Binding-site contacts:
Ligand atom C7 contacts residue ASN238 of chain 1.A at 3.2 Å.
Ligand atom C5 contacts residue ASN238 of chain 1.A at 3.5 Å.
Ligand atom C8 contacts residue CYS243 of chain 1.A at 3.8 Å (hydrophobic).
Ligand atom C8 contacts residue CYS234 of chain 1.A at 3.8 Å (hydrophobic).
Ligand atom O7 contacts residue ASN238 of chain 1.A at 2.9 Å (h-bond).
Ligand atom C3 contacts residue ASN238 of chain 1.A at 4.0 Å.
Ligand atom C4 contacts residue ASN238 of chain 1.A at 4.3 Å.
Ligand atom O6 contacts residue SER240 of chain 1.A at 4.2 Å.
Ligand atom O5 contacts residue ASN238 of chain 1.A at 2.2 Å (h-bond).
Ligand atom C1 contacts residue ASN238 of chain 1.A at 1.5 Å.
Ligand atom N2 contacts residue ASN238 of chain 1.A at 3.4 Å (h-bond).
Ligand atom C1 contacts residue GLY241 of chain 1.A at 4.2 Å.
Ligand atom O7 contacts residue CYS234 of chain 1.A at 4.0 Å.
Ligand atom C7 contacts residue CYS234 of chain 1.A at 4.3 Å (hydrophobic).
Ligand atom C5 contacts residue GLY241 of chain 1.A at 4.3 Å.
Ligand atom C8 contacts residue CYS231 of chain 1.A at 3.8 Å (hydrophobic).
Ligand atom C6 contacts residue ASN238 of chain 1.A at 4.5 Å.
Ligand atom C8 contacts residue ASN238 of chain 1.A at 4.3 Å.
Ligand atom C2 contacts residue ASN238 of chain 1.A at 2.8 Å.
Ligand atom O6 contacts residue ASN238 of chain 1.A at 4.1 Å.
Ligand atom C8 contacts residue GLY241 of chain 1.A at 4.3 Å.
Ligand atom O5 contacts residue GLY241 of chain 1.A at 4.3 Å.

Sequence of chain 1.A:
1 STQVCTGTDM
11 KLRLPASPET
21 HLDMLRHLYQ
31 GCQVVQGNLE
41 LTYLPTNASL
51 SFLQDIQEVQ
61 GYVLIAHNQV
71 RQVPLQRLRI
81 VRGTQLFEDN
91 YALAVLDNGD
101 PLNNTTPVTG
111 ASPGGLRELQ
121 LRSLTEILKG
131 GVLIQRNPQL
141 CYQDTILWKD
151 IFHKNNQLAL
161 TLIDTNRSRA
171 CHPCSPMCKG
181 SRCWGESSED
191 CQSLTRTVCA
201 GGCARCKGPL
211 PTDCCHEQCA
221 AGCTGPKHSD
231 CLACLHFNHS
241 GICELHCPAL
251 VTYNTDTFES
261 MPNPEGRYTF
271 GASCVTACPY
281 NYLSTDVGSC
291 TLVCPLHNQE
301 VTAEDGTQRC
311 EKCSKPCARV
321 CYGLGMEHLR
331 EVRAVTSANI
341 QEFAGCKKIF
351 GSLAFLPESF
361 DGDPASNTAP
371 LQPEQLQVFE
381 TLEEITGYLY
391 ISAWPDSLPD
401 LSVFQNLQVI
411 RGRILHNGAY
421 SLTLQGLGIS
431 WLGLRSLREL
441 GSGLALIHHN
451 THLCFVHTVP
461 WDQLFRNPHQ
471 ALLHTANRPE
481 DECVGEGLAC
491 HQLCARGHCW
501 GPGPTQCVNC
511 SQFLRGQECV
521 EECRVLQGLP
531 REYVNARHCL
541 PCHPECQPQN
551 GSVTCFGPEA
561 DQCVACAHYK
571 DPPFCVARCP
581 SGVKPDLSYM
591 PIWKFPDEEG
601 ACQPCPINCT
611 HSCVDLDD

This small molecule binds to this protein.
Small molecule (SMILES): CC(=O)N[C@H]1CO[C@H](CO)[C@@H](O[C@@H]2O[C@H](CO)[C@@H](O)[C@H](O)[C@@H]2O)[C@@H]1O